Binding-site contacts:
Ligand atom C2 contacts residue ARG185 of chain 1.A at 3.8 Å.
Ligand atom O5 contacts residue GLU109 of chain 1.A at 3.5 Å (salt-bridge).
Ligand atom C8 contacts residue ARG185 of chain 1.A at 3.7 Å.
Ligand atom O5 contacts residue ASN113 of chain 1.A at 2.2 Å (h-bond).
Ligand atom C8 contacts residue HIS211 of chain 2.A at 3.9 Å.
Ligand atom O5 contacts residue PHE189 of chain 1.A at 4.3 Å.
Ligand atom C3 contacts residue LEU207 of chain 2.A at 4.2 Å (hydrophobic).
Ligand atom O7 contacts residue ARG185 of chain 1.A at 2.9 Å (salt-bridge).
Ligand atom C3 contacts residue ASN113 of chain 1.A at 3.8 Å.
Ligand atom C5 contacts residue ASN113 of chain 1.A at 3.5 Å.
Ligand atom C2 contacts residue ASN113 of chain 1.A at 2.5 Å.
Ligand atom O6 contacts residue TYR116 of chain 1.A at 3.5 Å (h-bond).
Ligand atom O5 contacts residue TYR116 of chain 1.A at 3.5 Å.
Ligand atom C7 contacts residue ARG185 of chain 1.A at 3.8 Å.
Ligand atom N2 contacts residue ASN113 of chain 1.A at 3.0 Å (h-bond).
Ligand atom O7 contacts residue ASN113 of chain 1.A at 3.7 Å.
Ligand atom O3 contacts residue LEU207 of chain 2.A at 4.1 Å.
Ligand atom C1 contacts residue TYR116 of chain 1.A at 4.1 Å (hydrophobic).
Ligand atom O6 contacts residue ASP208 of chain 2.A at 4.2 Å.
Ligand atom C7 contacts residue ASN113 of chain 1.A at 3.5 Å.
Ligand atom C1 contacts residue GLU109 of chain 1.A at 3.7 Å.
Ligand atom C8 contacts residue ASN113 of chain 1.A at 4.3 Å.
Ligand atom C2 contacts residue LEU207 of chain 2.A at 4.1 Å (hydrophobic).
Ligand atom C5 contacts residue PHE189 of chain 1.A at 4.0 Å (hydrophobic).
Ligand atom C3 contacts residue ARG185 of chain 1.A at 3.9 Å.
Ligand atom C8 contacts residue PHE189 of chain 1.A at 3.9 Å (hydrophobic).
Ligand atom O6 contacts residue LEU207 of chain 2.A at 3.8 Å.
Ligand atom C2 contacts residue GLU109 of chain 1.A at 4.3 Å.
Ligand atom C1 contacts residue ASN113 of chain 1.A at 1.4 Å.
Ligand atom O5 contacts residue ARG185 of chain 1.A at 4.3 Å.
Ligand atom C1 contacts residue ARG185 of chain 1.A at 3.9 Å.
Ligand atom N2 contacts residue ARG185 of chain 1.A at 4.2 Å.
Ligand atom C6 contacts residue PHE189 of chain 1.A at 3.8 Å (hydrophobic).
Ligand atom O4 contacts residue ARG185 of chain 1.A at 3.0 Å (salt-bridge).
Ligand atom C4 contacts residue ARG185 of chain 1.A at 4.0 Å.
Ligand atom C4 contacts residue LEU207 of chain 2.A at 3.7 Å (hydrophobic).
Ligand atom C4 contacts residue ASN113 of chain 1.A at 4.2 Å.
Ligand atom C6 contacts residue TYR116 of chain 1.A at 3.6 Å (hydrophobic).
Ligand atom O3 contacts residue ARG185 of chain 1.A at 4.1 Å.
Ligand atom O7 contacts residue LEU207 of chain 2.A at 4.0 Å.

This protein binds this small molecule.
Small molecule (SMILES): CC(=O)N[C@H]1[C@H](O[C@H]2[C@H](O)[C@@H](NC(C)=O)CO[C@@H]2CO)O[C@H](CO)[C@@H](O[C@@H]2O[C@H](CO)[C@@H](O)[C@H](O)[C@H]2NC(C)=O)[C@@H]1O

Sequence of chain 2.A:
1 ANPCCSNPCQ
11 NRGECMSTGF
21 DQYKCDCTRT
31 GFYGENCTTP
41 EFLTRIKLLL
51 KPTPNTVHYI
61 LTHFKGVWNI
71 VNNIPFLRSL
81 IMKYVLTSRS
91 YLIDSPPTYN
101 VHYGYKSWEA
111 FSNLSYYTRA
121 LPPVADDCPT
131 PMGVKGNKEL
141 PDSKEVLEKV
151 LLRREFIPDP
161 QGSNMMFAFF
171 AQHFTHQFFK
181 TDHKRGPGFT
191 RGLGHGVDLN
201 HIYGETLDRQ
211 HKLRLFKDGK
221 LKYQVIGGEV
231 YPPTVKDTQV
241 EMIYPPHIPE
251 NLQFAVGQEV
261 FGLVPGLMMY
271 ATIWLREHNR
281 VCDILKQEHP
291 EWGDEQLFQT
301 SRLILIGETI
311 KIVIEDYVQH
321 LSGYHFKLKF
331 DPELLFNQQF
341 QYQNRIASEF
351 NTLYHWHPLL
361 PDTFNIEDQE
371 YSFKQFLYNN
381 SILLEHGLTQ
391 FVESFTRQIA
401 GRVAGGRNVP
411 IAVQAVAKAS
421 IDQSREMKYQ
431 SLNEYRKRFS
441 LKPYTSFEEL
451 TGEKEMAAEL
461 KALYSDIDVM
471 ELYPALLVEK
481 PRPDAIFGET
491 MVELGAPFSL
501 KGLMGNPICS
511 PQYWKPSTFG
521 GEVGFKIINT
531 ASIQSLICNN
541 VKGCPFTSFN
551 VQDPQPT

Sequence of chain 1.A:
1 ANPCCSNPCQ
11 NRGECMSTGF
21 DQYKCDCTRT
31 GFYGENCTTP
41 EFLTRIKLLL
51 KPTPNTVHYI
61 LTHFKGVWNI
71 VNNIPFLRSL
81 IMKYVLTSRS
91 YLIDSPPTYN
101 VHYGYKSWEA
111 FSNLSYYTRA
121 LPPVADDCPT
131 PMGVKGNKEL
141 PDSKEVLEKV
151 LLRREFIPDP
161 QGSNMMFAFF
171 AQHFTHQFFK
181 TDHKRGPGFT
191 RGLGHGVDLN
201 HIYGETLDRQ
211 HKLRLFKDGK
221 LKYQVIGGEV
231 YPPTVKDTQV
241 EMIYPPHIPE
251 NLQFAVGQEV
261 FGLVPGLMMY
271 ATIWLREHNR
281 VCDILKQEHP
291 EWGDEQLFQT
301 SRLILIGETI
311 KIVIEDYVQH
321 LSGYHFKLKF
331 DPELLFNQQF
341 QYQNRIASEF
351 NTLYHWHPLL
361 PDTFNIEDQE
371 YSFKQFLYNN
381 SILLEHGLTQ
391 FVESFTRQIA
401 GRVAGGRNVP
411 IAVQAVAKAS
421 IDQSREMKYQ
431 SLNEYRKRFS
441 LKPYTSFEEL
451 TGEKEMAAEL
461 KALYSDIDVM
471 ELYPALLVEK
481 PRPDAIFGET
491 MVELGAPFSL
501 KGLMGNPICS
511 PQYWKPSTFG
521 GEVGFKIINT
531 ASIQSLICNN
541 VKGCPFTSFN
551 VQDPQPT